A small-molecule ligand and the protein it binds are described below.
Small molecule (SMILES): O=C(O)CCC(=O)OC[C@@H](NC(=O)C(Cl)Cl)[C@H](O)c1ccc([N+](=O)[O-])cc1

Binding-site contacts:
Ligand atom C14 contacts residue PRO50 of chain 3.C at 3.9 Å (hydrophobic).
Ligand atom C15 contacts residue GLY52 of chain 3.C at 3.6 Å.
Ligand atom C15 contacts residue PRO53 of chain 3.C at 4.2 Å (hydrophobic).
Ligand atom O2 contacts residue GLY52 of chain 3.C at 3.4 Å.
Ligand atom C1 contacts residue TYR125 of chain 3.C at 3.6 Å (hydrophobic).
Ligand atom O2 contacts residue PRO53 of chain 3.C at 3.5 Å.
Ligand atom CL2 contacts residue THR98 of chain 3.C at 4.0 Å.
Ligand atom C15 contacts residue ILE51 of chain 3.C at 3.2 Å (hydrophobic).
Ligand atom CL1 contacts residue GLY123 of chain 3.C at 3.8 Å.
Ligand atom CL1 contacts residue PRO53 of chain 3.C at 4.2 Å.
Ligand atom C14 contacts residue GLY52 of chain 3.C at 3.9 Å.
Ligand atom CL1 contacts residue TYR125 of chain 3.C at 3.6 Å.
Ligand atom O16 contacts residue VAL38 of chain 3.C at 4.0 Å.
Ligand atom C1 contacts residue PRO50 of chain 3.C at 4.2 Å (hydrophobic).
Ligand atom O16 contacts residue ILE51 of chain 3.C at 3.5 Å (h-bond).
Ligand atom O15 contacts residue ILE51 of chain 3.C at 4.0 Å.
Ligand atom C4 contacts residue PRO50 of chain 3.C at 3.9 Å (hydrophobic).
Ligand atom C13 contacts residue GLY52 of chain 3.C at 3.9 Å.
Ligand atom C13 contacts residue PRO50 of chain 3.C at 3.5 Å (hydrophobic).
Ligand atom O9A contacts residue ILE121 of chain 3.C at 3.8 Å.
Ligand atom C8 contacts residue PRO53 of chain 3.C at 3.8 Å (hydrophobic).
Ligand atom N2 contacts residue PRO50 of chain 3.C at 4.2 Å.
Ligand atom C13 contacts residue ILE51 of chain 3.C at 3.8 Å (hydrophobic).
Ligand atom O16 contacts residue GLY52 of chain 3.C at 4.2 Å.
Ligand atom C14 contacts residue ILE51 of chain 3.C at 3.0 Å (hydrophobic).
Ligand atom CL2 contacts residue GLY123 of chain 3.C at 3.6 Å.
Ligand atom CL1 contacts residue GLY52 of chain 3.C at 3.3 Å.
Ligand atom O15 contacts residue PRO53 of chain 3.C at 3.3 Å.
Ligand atom CL2 contacts residue ILE121 of chain 3.C at 4.0 Å.
Ligand atom O4 contacts residue PRO50 of chain 3.C at 3.4 Å.
Ligand atom C12 contacts residue PRO50 of chain 3.C at 4.1 Å (hydrophobic).
Ligand atom C2 contacts residue PRO50 of chain 3.C at 4.0 Å (hydrophobic).
Ligand atom CL1 contacts residue ILE51 of chain 3.C at 4.1 Å.
Ligand atom O2 contacts residue PRO50 of chain 3.C at 4.1 Å.
Ligand atom CL2 contacts residue TYR125 of chain 3.C at 3.9 Å.
Ligand atom CL2 contacts residue PRO53 of chain 3.C at 3.6 Å.
Ligand atom O15 contacts residue GLY52 of chain 3.C at 3.4 Å.
Ligand atom O9B contacts residue PRO53 of chain 3.C at 4.1 Å.
Ligand atom CL1 contacts residue ILE124 of chain 3.C at 3.4 Å.
Ligand atom CL1 contacts residue PRO50 of chain 3.C at 3.6 Å.

Sequence of chain 3.C:
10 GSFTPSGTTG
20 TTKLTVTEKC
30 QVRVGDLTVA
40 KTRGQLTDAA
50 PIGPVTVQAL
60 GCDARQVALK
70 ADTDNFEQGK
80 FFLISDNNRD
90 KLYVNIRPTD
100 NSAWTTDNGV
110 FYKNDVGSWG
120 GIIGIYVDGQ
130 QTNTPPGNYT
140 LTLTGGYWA